Sequence of chain 1.A:
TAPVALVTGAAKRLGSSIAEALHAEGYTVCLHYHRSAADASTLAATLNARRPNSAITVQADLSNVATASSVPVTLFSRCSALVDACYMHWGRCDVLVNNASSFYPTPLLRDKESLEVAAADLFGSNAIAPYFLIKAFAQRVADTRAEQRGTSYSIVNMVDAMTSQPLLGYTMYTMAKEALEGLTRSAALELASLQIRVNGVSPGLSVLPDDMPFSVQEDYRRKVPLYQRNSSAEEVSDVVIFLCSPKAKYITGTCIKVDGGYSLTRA

Binding-site contacts:
Ligand atom C6 contacts residue PHE114 of chain 1.A at 3.6 Å (hydrophobic).
Ligand atom C7 contacts residue PRO231 of chain 1.A at 3.4 Å (hydrophobic).
Ligand atom C4 contacts residue TYR195 of chain 1.A at 3.5 Å (hydrophobic).
Ligand atom CM contacts residue LEU227 of chain 1.A at 3.2 Å (hydrophobic).
Ligand atom N1 contacts residue PHE114 of chain 1.A at 3.5 Å.
Ligand atom N3 contacts residue TYR195 of chain 1.A at 3.5 Å (h-bond).
Ligand atom NA2 contacts residue SER112 of chain 1.A at 2.8 Å (h-bond).
Ligand atom N contacts residue TYR192 of chain 1.A at 3.1 Å (h-bond).
Ligand atom C contacts residue TYR192 of chain 1.A at 3.1 Å (hydrophobic).
Ligand atom C7 contacts residue ARG18 of chain 1.A at 3.6 Å.
Ligand atom C13 contacts residue PRO231 of chain 1.A at 3.5 Å (hydrophobic).
Ligand atom CM contacts residue LEU230 of chain 1.A at 3.7 Å (hydrophobic).
Ligand atom C16 contacts residue TYR242 of chain 1.A at 3.4 Å (hydrophobic).
Ligand atom NA2 contacts residue NDP1 of chain 1.E at 3.5 Å (h-bond).
Ligand atom NA2 contacts residue PHE114 of chain 1.A at 3.6 Å.
Ligand atom NA4 contacts residue ASP182 of chain 1.A at 3.5 Å (salt-bridge).
Ligand atom C9 contacts residue PRO231 of chain 1.A at 3.4 Å (hydrophobic).
Ligand atom OE1 contacts residue TYR192 of chain 1.A at 3.7 Å.
Ligand atom CM contacts residue NDP1 of chain 1.E at 3.7 Å.
Ligand atom C7 contacts residue NDP1 of chain 1.E at 3.7 Å.
Ligand atom NA4 contacts residue TYR195 of chain 1.A at 2.6 Å (h-bond).
Ligand atom NA4 contacts residue NDP1 of chain 1.E at 3.6 Å.
Ligand atom C8A contacts residue PHE114 of chain 1.A at 3.4 Å (hydrophobic).
Ligand atom NA4 contacts residue PHE114 of chain 1.A at 3.7 Å.
Ligand atom OE1 contacts residue PRO116 of chain 1.A at 3.3 Å.
Ligand atom N3 contacts residue NDP1 of chain 1.E at 2.8 Å (h-bond).
Ligand atom N1 contacts residue NDP1 of chain 1.E at 3.0 Å (h-bond).
Ligand atom O contacts residue TYR192 of chain 1.A at 3.2 Å (h-bond).
Ligand atom C4 contacts residue PHE114 of chain 1.A at 3.6 Å (hydrophobic).
Ligand atom N5 contacts residue PHE114 of chain 1.A at 3.3 Å.
Ligand atom C2 contacts residue NDP1 of chain 1.E at 3.4 Å.
Ligand atom N8 contacts residue ARG18 of chain 1.A at 3.5 Å (salt-bridge).
Ligand atom N8 contacts residue NDP1 of chain 1.E at 3.0 Å (h-bond).
Ligand atom CA contacts residue TYR192 of chain 1.A at 3.2 Å (hydrophobic).
Ligand atom C16 contacts residue LEU189 of chain 1.A at 3.4 Å (hydrophobic).
Ligand atom C2 contacts residue PHE114 of chain 1.A at 3.3 Å (hydrophobic).
Ligand atom N3 contacts residue PHE114 of chain 1.A at 3.6 Å.
Ligand atom C8A contacts residue NDP1 of chain 1.E at 3.1 Å.
Ligand atom C4A contacts residue PHE114 of chain 1.A at 3.3 Å (hydrophobic).
Ligand atom C4 contacts residue NDP1 of chain 1.E at 3.7 Å.

This protein binds this small molecule.
Small molecule (SMILES): CN(Cc1cnc2nc(N)nc(N)c2n1)c1ccc(C(=O)N[C@@H](CCC(=O)O)C(=O)O)cc1